Sequence of chain 1.D:
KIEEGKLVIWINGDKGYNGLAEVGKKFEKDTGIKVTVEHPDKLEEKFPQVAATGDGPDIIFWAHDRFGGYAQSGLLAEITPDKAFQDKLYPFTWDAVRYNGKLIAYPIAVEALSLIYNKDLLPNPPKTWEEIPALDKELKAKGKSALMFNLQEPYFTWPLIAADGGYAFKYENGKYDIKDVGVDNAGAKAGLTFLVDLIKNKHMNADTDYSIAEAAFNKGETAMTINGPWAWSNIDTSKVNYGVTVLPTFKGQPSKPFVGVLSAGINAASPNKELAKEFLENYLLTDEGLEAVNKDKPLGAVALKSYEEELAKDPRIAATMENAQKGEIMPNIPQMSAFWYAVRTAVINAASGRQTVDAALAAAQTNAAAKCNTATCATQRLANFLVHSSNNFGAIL

This small molecule binds to this protein.
Small molecule (SMILES): O=C1O[C@H](CO)[C@@H](O[C@H]2O[C@H](CO)[C@@H](O)[C@H](O)[C@H]2O)[C@H](O)[C@H]1O

Binding-site contacts:
Ligand atom O2 contacts residue LYS16 of chain 1.D at 2.9 Å (salt-bridge).
Ligand atom C6 contacts residue PRO155 of chain 1.D at 3.7 Å (hydrophobic).
Ligand atom O2 contacts residue GLU112 of chain 1.D at 2.8 Å (salt-bridge).
Ligand atom C1 contacts residue LYS16 of chain 1.D at 3.8 Å.
Ligand atom O6 contacts residue PRO155 of chain 1.D at 3.2 Å.
Ligand atom C2 contacts residue ASP66 of chain 1.D at 3.4 Å.
Ligand atom O3 contacts residue GLU112 of chain 1.D at 3.7 Å.
Ligand atom O3 contacts residue ALA64 of chain 1.D at 3.3 Å.
Ligand atom O6 contacts residue GLU154 of chain 1.D at 2.6 Å (salt-bridge).
Ligand atom C6 contacts residue GLU154 of chain 1.D at 3.2 Å.
Ligand atom O3 contacts residue TRP63 of chain 1.D at 3.4 Å (h-bond).
Ligand atom O4 contacts residue ARG67 of chain 1.D at 2.8 Å (salt-bridge).
Ligand atom O2 contacts residue MET331 of chain 1.D at 3.9 Å.
Ligand atom C3 contacts residue ASP66 of chain 1.D at 3.5 Å.
Ligand atom C4 contacts residue TRP341 of chain 1.D at 3.7 Å (hydrophobic).
Ligand atom C2 contacts residue GLU112 of chain 1.D at 3.4 Å.
Ligand atom O5 contacts residue ASP15 of chain 1.D at 3.9 Å.
Ligand atom O6 contacts residue PHE157 of chain 1.D at 3.8 Å.
Ligand atom O1 contacts residue ASN13 of chain 1.D at 3.6 Å (h-bond).
Ligand atom C2 contacts residue TRP63 of chain 1.D at 3.9 Å (hydrophobic).
Ligand atom O2 contacts residue TRP63 of chain 1.D at 3.1 Å (h-bond).
Ligand atom O4 contacts residue TRP63 of chain 1.D at 3.9 Å.
Ligand atom O6 contacts residue TYR156 of chain 1.D at 3.0 Å (h-bond).
Ligand atom C3 contacts residue TRP63 of chain 1.D at 3.5 Å (hydrophobic).
Ligand atom C6 contacts residue TYR156 of chain 1.D at 3.8 Å (hydrophobic).
Ligand atom O3 contacts residue TRP341 of chain 1.D at 3.7 Å.
Ligand atom O2 contacts residue ALA64 of chain 1.D at 3.4 Å.
Ligand atom C4 contacts residue TYR156 of chain 1.D at 3.8 Å (hydrophobic).
Ligand atom O3 contacts residue ASP66 of chain 1.D at 2.7 Å (salt-bridge).
Ligand atom C6 contacts residue TRP341 of chain 1.D at 3.6 Å (hydrophobic).
Ligand atom O1 contacts residue ASP15 of chain 1.D at 2.7 Å (salt-bridge).
Ligand atom C1 contacts residue TYR156 of chain 1.D at 3.6 Å (hydrophobic).
Ligand atom O2 contacts residue ASP66 of chain 1.D at 2.6 Å (salt-bridge).
Ligand atom C2 contacts residue LYS16 of chain 1.D at 3.8 Å.
Ligand atom O1 contacts residue LYS16 of chain 1.D at 3.3 Å (salt-bridge).
Ligand atom O5 contacts residue TYR156 of chain 1.D at 3.2 Å.
Ligand atom O3 contacts residue ARG67 of chain 1.D at 2.9 Å (salt-bridge).
Ligand atom C1 contacts residue ASP15 of chain 1.D at 3.5 Å.
Ligand atom C5 contacts residue GLU154 of chain 1.D at 3.9 Å.
Ligand atom C4 contacts residue ARG67 of chain 1.D at 3.9 Å.